Binding-site contacts:
Ligand atom N contacts residue SC21 of chain 1.F at 3.8 Å.
Ligand atom N contacts residue LYS11 of chain 1.F at 1.3 Å.
Ligand atom SG contacts residue SC21 of chain 1.F at 2.0 Å (h-bond).
Ligand atom SG contacts residue LYS11 of chain 1.F at 3.6 Å.
Ligand atom SG contacts residue ILE10 of chain 1.C at 3.7 Å.
Ligand atom N1 contacts residue LYS11 of chain 1.F at 4.4 Å.
Ligand atom SG contacts residue LYS103 of chain 1.C at 3.9 Å.
Ligand atom SG contacts residue LEU10 of chain 1.F at 4.3 Å.
Ligand atom N contacts residue LEU10 of chain 1.F at 4.1 Å.
Ligand atom C contacts residue LYS11 of chain 1.F at 3.4 Å.
Ligand atom CA contacts residue LYS11 of chain 1.F at 2.4 Å.
Ligand atom CB contacts residue LYS11 of chain 1.F at 3.5 Å.
Ligand atom CB contacts residue ILE10 of chain 1.C at 4.0 Å (hydrophobic).
Ligand atom CB contacts residue SC21 of chain 1.F at 2.7 Å.
Ligand atom O contacts residue LYS11 of chain 1.F at 3.8 Å.
Ligand atom CA contacts residue SC21 of chain 1.F at 3.3 Å.

Sequence of chain 1.F:
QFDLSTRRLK

Sequence of chain 1.C:
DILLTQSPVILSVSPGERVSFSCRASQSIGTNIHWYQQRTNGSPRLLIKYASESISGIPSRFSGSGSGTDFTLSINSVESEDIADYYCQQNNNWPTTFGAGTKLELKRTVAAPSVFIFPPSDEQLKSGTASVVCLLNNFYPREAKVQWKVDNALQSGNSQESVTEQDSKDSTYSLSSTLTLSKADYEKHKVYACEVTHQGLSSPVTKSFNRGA

A protein and the small-molecule ligand that binds it are described below.
Small molecule (SMILES): NC(=O)[C@@H](N)CS